Sequence of chain 53.C:
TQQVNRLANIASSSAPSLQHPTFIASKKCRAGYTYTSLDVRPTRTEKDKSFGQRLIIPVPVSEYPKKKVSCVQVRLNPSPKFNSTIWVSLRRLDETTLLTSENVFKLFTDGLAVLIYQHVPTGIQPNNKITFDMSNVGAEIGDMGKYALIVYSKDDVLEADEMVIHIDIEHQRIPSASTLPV

Sequence of chain 54.B:
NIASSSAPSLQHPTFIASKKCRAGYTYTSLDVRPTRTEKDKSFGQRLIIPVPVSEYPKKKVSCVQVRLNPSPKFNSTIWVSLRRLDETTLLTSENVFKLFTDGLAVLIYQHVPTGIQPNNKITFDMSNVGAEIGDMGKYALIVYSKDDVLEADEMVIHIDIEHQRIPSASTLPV

Binding-site contacts:
Ligand atom O2' contacts residue GLY67 of chain 54.B at 3.3 Å (h-bond).
Ligand atom O5' contacts residue ARG208 of chain 53.C at 4.0 Å.
Ligand atom C1' contacts residue GLY67 of chain 54.B at 4.4 Å.
Ligand atom O2' contacts residue ARG65 of chain 54.B at 4.3 Å.
Ligand atom O2' contacts residue ARG208 of chain 54.B at 4.1 Å.
Ligand atom OP1 contacts residue ARG208 of chain 54.B at 4.1 Å.
Ligand atom P contacts residue ARG208 of chain 53.C at 4.5 Å.
Ligand atom N3 contacts residue ARG65 of chain 54.B at 4.1 Å.
Ligand atom OP1 contacts residue ARG208 of chain 53.C at 4.1 Å.
Ligand atom OP2 contacts residue ARG208 of chain 53.C at 4.4 Å.
Ligand atom O2' contacts residue ALA66 of chain 54.B at 3.6 Å.
Ligand atom OP1 contacts residue SER211 of chain 54.B at 4.3 Å.

This protein binds this small molecule.
Small molecule (SMILES): Nc1ncnc2c1ncn2[C@@H]1O[C@H](CO[P](=O)(O)O[C@H]2[C@@H](O)[C@H](n3cnc4c(N)ncnc43)O[C@@H]2CO[P](=O)(O)O[C@H]2[C@@H](O)[C@H](n3cnc4c(N)ncnc43)O[C@@H]2CO)[C@@H](O)[C@H]1O